Sequence of chain 1.A:
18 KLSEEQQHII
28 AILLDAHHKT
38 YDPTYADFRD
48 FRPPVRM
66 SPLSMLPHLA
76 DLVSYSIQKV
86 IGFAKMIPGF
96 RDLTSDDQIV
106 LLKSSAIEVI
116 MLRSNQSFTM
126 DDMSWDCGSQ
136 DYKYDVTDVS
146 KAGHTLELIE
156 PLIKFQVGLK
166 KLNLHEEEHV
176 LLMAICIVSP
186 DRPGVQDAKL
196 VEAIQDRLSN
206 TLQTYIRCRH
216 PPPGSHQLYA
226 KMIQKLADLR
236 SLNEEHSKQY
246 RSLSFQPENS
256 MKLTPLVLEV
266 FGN

Binding-site contacts:
Ligand atom O2 contacts residue TYR38 of chain 1.A at 2.6 Å (h-bond).
Ligand atom C31 contacts residue ILE154 of chain 1.A at 3.9 Å (hydrophobic).
Ligand atom O2 contacts residue SER119 of chain 1.A at 3.3 Å.
Ligand atom O2 contacts residue ARG118 of chain 1.A at 3.8 Å.
Ligand atom C10 contacts residue SER81 of chain 1.A at 3.8 Å.
Ligand atom C26 contacts residue LEU248 of chain 1.A at 3.8 Å (hydrophobic).
Ligand atom O3 contacts residue HIS149 of chain 1.A at 3.2 Å (h-bond).
Ligand atom C24 contacts residue HIS241 of chain 1.A at 3.5 Å.
Ligand atom C20 contacts residue VAL78 of chain 1.A at 3.9 Å (hydrophobic).
Ligand atom C05 contacts residue SER119 of chain 1.A at 3.8 Å.
Ligand atom C06 contacts residue SER119 of chain 1.A at 3.5 Å.
Ligand atom C27 contacts residue ALA75 of chain 1.A at 3.8 Å (hydrophobic).
Ligand atom C01 contacts residue SER81 of chain 1.A at 3.7 Å.
Ligand atom C02 contacts residue TYR38 of chain 1.A at 3.7 Å (hydrophobic).
Ligand atom C07 contacts residue SER119 of chain 1.A at 3.6 Å.
Ligand atom C31 contacts residue VAL144 of chain 1.A at 3.6 Å (hydrophobic).
Ligand atom C15 contacts residue ILE115 of chain 1.A at 3.8 Å (hydrophobic).
Ligand atom C03 contacts residue TYR42 of chain 1.A at 3.9 Å (hydrophobic).
Ligand atom C01 contacts residue ARG118 of chain 1.A at 3.8 Å.
Ligand atom C21 contacts residue ALA147 of chain 1.A at 3.9 Å (hydrophobic).
Ligand atom O3 contacts residue HIS241 of chain 1.A at 2.5 Å (h-bond).
Ligand atom O2 contacts residue SER122 of chain 1.A at 3.0 Å (h-bond).
Ligand atom C19 contacts residue SER81 of chain 1.A at 3.0 Å.
Ligand atom C18 contacts residue VAL78 of chain 1.A at 3.8 Å (hydrophobic).
Ligand atom C21 contacts residue LEU74 of chain 1.A at 3.9 Å (hydrophobic).
Ligand atom C30 contacts residue LEU153 of chain 1.A at 3.5 Å (hydrophobic).
Ligand atom C09 contacts residue TRP130 of chain 1.A at 3.4 Å (hydrophobic).
Ligand atom O1 contacts residue SER81 of chain 1.A at 2.6 Å (h-bond).
Ligand atom C04 contacts residue CYS132 of chain 1.A at 3.5 Å (hydrophobic).
Ligand atom C12 contacts residue VAL144 of chain 1.A at 3.6 Å (hydrophobic).
Ligand atom C23 contacts residue HIS149 of chain 1.A at 3.6 Å.
Ligand atom C19 contacts residue ILE115 of chain 1.A at 3.8 Å (hydrophobic).
Ligand atom C03 contacts residue TYR38 of chain 1.A at 3.2 Å (hydrophobic).
Ligand atom C04 contacts residue SER122 of chain 1.A at 3.5 Å.
Ligand atom C03 contacts residue SER122 of chain 1.A at 3.5 Å.
Ligand atom C27 contacts residue VAL78 of chain 1.A at 3.8 Å (hydrophobic).
Ligand atom C28 contacts residue HIS149 of chain 1.A at 3.4 Å.
Ligand atom C19 contacts residue LEU77 of chain 1.A at 3.7 Å (hydrophobic).
Ligand atom O1 contacts residue ARG118 of chain 1.A at 2.7 Å (salt-bridge).
Ligand atom C29 contacts residue HIS241 of chain 1.A at 3.9 Å.

The protein below binds the small molecule below.
Small molecule (SMILES): C=C1/C(=C\C=C2/CCC[C@]3(C)[C@@H]([C@H](C)[C@@H](CCCC)C[C@@H](O)C(C)C)CC[C@@H]23)C[C@@H](O)C[C@@H]1O